Sequence of chain 1.A:
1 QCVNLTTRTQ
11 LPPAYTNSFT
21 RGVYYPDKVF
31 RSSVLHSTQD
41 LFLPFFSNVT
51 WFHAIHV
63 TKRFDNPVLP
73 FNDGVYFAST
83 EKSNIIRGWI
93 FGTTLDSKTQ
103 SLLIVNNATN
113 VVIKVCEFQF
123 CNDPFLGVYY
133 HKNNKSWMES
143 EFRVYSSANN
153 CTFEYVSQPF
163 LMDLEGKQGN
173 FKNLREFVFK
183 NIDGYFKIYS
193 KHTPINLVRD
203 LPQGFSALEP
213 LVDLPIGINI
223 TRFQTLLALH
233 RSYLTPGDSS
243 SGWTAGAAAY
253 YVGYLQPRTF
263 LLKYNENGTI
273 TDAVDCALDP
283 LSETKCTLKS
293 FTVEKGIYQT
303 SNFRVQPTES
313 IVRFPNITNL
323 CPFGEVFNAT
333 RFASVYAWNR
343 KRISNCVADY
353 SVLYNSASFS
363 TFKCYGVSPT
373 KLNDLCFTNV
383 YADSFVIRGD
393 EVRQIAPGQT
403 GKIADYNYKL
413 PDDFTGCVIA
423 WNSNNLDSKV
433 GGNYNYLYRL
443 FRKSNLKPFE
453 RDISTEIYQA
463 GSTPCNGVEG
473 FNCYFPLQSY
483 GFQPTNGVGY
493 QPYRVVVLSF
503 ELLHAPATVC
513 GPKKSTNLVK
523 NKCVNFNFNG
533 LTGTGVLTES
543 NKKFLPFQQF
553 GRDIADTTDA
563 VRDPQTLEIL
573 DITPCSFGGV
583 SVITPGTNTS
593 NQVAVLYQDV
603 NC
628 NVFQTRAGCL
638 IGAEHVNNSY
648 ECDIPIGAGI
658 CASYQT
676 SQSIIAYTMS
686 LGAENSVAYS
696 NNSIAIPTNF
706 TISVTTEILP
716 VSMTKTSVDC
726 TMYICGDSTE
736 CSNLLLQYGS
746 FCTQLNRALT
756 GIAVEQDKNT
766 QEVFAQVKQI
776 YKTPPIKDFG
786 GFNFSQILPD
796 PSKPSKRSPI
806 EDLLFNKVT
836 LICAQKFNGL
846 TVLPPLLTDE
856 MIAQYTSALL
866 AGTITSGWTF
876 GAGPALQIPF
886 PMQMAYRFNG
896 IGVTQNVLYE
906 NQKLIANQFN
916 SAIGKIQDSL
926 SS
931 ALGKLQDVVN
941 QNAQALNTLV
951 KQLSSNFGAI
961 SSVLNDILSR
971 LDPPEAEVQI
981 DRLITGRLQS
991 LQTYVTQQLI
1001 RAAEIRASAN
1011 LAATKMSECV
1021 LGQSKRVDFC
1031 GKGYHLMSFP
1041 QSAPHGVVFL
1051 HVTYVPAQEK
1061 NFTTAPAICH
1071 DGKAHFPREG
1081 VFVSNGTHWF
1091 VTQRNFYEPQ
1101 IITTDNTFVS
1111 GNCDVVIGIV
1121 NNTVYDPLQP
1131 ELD

Binding-site contacts:
Ligand atom C8 contacts residue ASN696 of chain 1.A at 4.3 Å.
Ligand atom C1 contacts residue ASN696 of chain 1.A at 1.4 Å.
Ligand atom C8 contacts residue GLY1118 of chain 1.A at 3.6 Å.
Ligand atom C3 contacts residue ASN696 of chain 1.A at 3.8 Å.
Ligand atom C4 contacts residue ASN696 of chain 1.A at 4.2 Å.
Ligand atom C7 contacts residue ASN696 of chain 1.A at 3.1 Å.
Ligand atom O7 contacts residue ASN696 of chain 1.A at 2.9 Å (h-bond).
Ligand atom O5 contacts residue ASN696 of chain 1.A at 2.4 Å (h-bond).
Ligand atom C5 contacts residue ASN696 of chain 1.A at 3.7 Å.
Ligand atom C2 contacts residue ASN696 of chain 1.A at 2.5 Å.
Ligand atom N2 contacts residue ASN696 of chain 1.A at 2.9 Å (h-bond).

The small molecule below binds the protein below.
Small molecule (SMILES): CC(=O)N[C@@H]1[C@@H](O)[C@H](O)[C@@H](CO)O[C@H]1O